Sequence of chain 1.B:
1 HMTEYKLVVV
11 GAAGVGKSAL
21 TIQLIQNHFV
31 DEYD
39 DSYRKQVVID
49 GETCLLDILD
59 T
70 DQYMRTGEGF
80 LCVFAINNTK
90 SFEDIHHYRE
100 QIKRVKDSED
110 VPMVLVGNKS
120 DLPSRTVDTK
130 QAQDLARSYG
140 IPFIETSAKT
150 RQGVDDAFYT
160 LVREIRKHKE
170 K

The small molecule below binds the protein below.
Small molecule (SMILES): Nc1nc2c(ncn2[C@@H]2O[C@@H](COP(=O)(O)OP(=O)(O)NP(=O)(O)O)[C@@H](O)[C@@H]2O)c(=O)[nH]1

Binding-site contacts:
Ligand atom N1 contacts residue ASP120 of chain 1.B at 2.8 Å (salt-bridge).
Ligand atom N3 contacts residue ASN117 of chain 1.B at 3.4 Å (h-bond).
Ligand atom O1 contacts residue LYS118 of chain 1.B at 3.4 Å (salt-bridge).
Ligand atom O6 contacts residue SER18 of chain 1.B at 3.0 Å (h-bond).
Ligand atom O10 contacts residue MG1 of chain 1.E at 2.0 Å.
Ligand atom O9 contacts residue LYS17 of chain 1.B at 2.8 Å (salt-bridge).
Ligand atom P2 contacts residue LYS17 of chain 1.B at 3.6 Å.
Ligand atom O4 contacts residue SER18 of chain 1.B at 3.2 Å (h-bond).
Ligand atom C7 contacts residue GLY14 of chain 1.B at 3.7 Å.
Ligand atom O13 contacts residue LYS148 of chain 1.B at 3.5 Å (salt-bridge).
Ligand atom N6 contacts residue ASP120 of chain 1.B at 2.9 Å (salt-bridge).
Ligand atom O12 contacts residue ASP31 of chain 1.B at 3.5 Å.
Ligand atom O5 contacts residue GLY16 of chain 1.B at 3.2 Å (h-bond).
Ligand atom O4 contacts residue ALA19 of chain 1.B at 2.8 Å (h-bond).
Ligand atom O6 contacts residue MG1 of chain 1.E at 2.4 Å.
Ligand atom O7 contacts residue VAL15 of chain 1.B at 3.3 Å (h-bond).
Ligand atom N5 contacts residue GLY14 of chain 1.B at 3.1 Å (h-bond).
Ligand atom N2 contacts residue PHE29 of chain 1.B at 3.7 Å.
Ligand atom O4 contacts residue GLY16 of chain 1.B at 3.4 Å.
Ligand atom O13 contacts residue SER146 of chain 1.B at 3.5 Å.
Ligand atom P3 contacts residue MG1 of chain 1.E at 3.3 Å.
Ligand atom C2 contacts residue PHE29 of chain 1.B at 3.6 Å (hydrophobic).
Ligand atom O2 contacts residue GLY16 of chain 1.B at 3.5 Å.
Ligand atom O12 contacts residue VAL30 of chain 1.B at 3.0 Å (h-bond).
Ligand atom N1 contacts residue LEU121 of chain 1.B at 3.4 Å.
Ligand atom O13 contacts residue ASN117 of chain 1.B at 3.4 Å (h-bond).
Ligand atom O13 contacts residue LYS118 of chain 1.B at 3.5 Å.
Ligand atom P2 contacts residue MG1 of chain 1.E at 3.5 Å.
Ligand atom C8 contacts residue ASP31 of chain 1.B at 3.3 Å.
Ligand atom O7 contacts residue GLY14 of chain 1.B at 3.5 Å (h-bond).
Ligand atom C1 contacts residue ASP120 of chain 1.B at 3.6 Å.
Ligand atom O6 contacts residue LYS17 of chain 1.B at 3.5 Å (salt-bridge).
Ligand atom O11 contacts residue ASP31 of chain 1.B at 3.4 Å (salt-bridge).
Ligand atom O7 contacts residue LYS17 of chain 1.B at 2.7 Å (salt-bridge).
Ligand atom O5 contacts residue GLY14 of chain 1.B at 3.7 Å.
Ligand atom O12 contacts residue PHE29 of chain 1.B at 3.2 Å.
Ligand atom C4 contacts residue ALA19 of chain 1.B at 3.7 Å (hydrophobic).
Ligand atom O13 contacts residue ASP120 of chain 1.B at 3.6 Å (salt-bridge).
Ligand atom O13 contacts residue ALA147 of chain 1.B at 2.9 Å (h-bond).
Ligand atom O7 contacts residue GLY16 of chain 1.B at 3.1 Å (h-bond).